Binding-site contacts:
Ligand atom C3 contacts residue ASN77 of chain 37.F at 3.7 Å.
Ligand atom N2 contacts residue NAG1 of chain 37.L at 4.2 Å.
Ligand atom C5 contacts residue ASN77 of chain 37.F at 3.7 Å.
Ligand atom C6 contacts residue THR94 of chain 37.F at 4.0 Å.
Ligand atom C5 contacts residue NAG1 of chain 37.L at 4.5 Å.
Ligand atom O5 contacts residue ASN77 of chain 37.F at 2.4 Å (h-bond).
Ligand atom N2 contacts residue ASN77 of chain 37.F at 2.8 Å (h-bond).
Ligand atom C8 contacts residue NAG1 of chain 37.L at 4.3 Å.
Ligand atom C8 contacts residue ASN77 of chain 37.F at 4.1 Å.
Ligand atom C1 contacts residue NAG1 of chain 37.L at 3.4 Å.
Ligand atom C1 contacts residue ASN77 of chain 37.F at 1.5 Å.
Ligand atom C2 contacts residue NAG1 of chain 37.L at 4.3 Å.
Ligand atom O6 contacts residue THR94 of chain 37.F at 4.0 Å.
Ligand atom C7 contacts residue NAG1 of chain 37.L at 4.3 Å.
Ligand atom C4 contacts residue ASN77 of chain 37.F at 4.2 Å.
Ligand atom C2 contacts residue ASN77 of chain 37.F at 2.3 Å.
Ligand atom O5 contacts residue THR94 of chain 37.F at 3.8 Å.
Ligand atom O5 contacts residue NAG1 of chain 37.L at 4.2 Å.
Ligand atom O7 contacts residue ASN77 of chain 37.F at 2.3 Å (h-bond).
Ligand atom C7 contacts residue ASN77 of chain 37.F at 2.7 Å.

A small-molecule ligand and the protein it binds are described below.
Small molecule (SMILES): CC(=O)N[C@H]1[C@H](O[C@H]2[C@H](O)[C@@H](NC(C)=O)CO[C@@H]2CO)O[C@H](CO)[C@@H](O)[C@@H]1O

Sequence of chain 37.F:
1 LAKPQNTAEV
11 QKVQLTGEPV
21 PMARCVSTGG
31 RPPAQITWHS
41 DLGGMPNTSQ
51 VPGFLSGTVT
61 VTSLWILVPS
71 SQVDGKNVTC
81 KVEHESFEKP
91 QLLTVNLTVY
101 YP